A protein and the small-molecule ligand that binds it are described below.
Small molecule (SMILES): OCc1ccc(-n2cnc3ccccc32)cc1

Sequence of chain 1.A:
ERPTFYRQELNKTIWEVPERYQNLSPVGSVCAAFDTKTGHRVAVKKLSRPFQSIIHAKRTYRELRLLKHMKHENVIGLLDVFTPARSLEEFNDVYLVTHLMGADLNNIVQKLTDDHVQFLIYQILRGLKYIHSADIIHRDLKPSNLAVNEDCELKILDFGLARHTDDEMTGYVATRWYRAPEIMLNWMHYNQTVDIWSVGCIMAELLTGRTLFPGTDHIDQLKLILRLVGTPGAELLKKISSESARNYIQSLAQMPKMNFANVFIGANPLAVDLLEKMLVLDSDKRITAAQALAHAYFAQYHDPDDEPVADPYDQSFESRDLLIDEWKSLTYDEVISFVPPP

Binding-site contacts:
Ligand atom C13 contacts residue ILE84 of chain 1.A at 4.2 Å (hydrophobic).
Ligand atom C16 contacts residue LYS53 of chain 1.A at 4.4 Å.
Ligand atom C16 contacts residue LEU75 of chain 1.A at 3.9 Å (hydrophobic).
Ligand atom C16 contacts residue LEU104 of chain 1.A at 4.4 Å (hydrophobic).
Ligand atom O17 contacts residue LYS53 of chain 1.A at 3.6 Å.
Ligand atom C14 contacts residue ILE84 of chain 1.A at 4.1 Å (hydrophobic).
Ligand atom C12 contacts residue LYS53 of chain 1.A at 4.3 Å.
Ligand atom C03 contacts residue VAL38 of chain 1.A at 4.0 Å (hydrophobic).
Ligand atom C08 contacts residue THR106 of chain 1.A at 3.4 Å.
Ligand atom N07 contacts residue LEU108 of chain 1.A at 4.0 Å.
Ligand atom N07 contacts residue THR106 of chain 1.A at 4.4 Å.
Ligand atom C06 contacts residue MET109 of chain 1.A at 3.5 Å (hydrophobic).
Ligand atom C10 contacts residue THR106 of chain 1.A at 4.0 Å.
Ligand atom C06 contacts residue LEU108 of chain 1.A at 4.0 Å (hydrophobic).
Ligand atom C11 contacts residue ALA51 of chain 1.A at 4.2 Å (hydrophobic).
Ligand atom C01 contacts residue VAL30 of chain 1.A at 3.9 Å (hydrophobic).
Ligand atom N09 contacts residue THR106 of chain 1.A at 4.1 Å.
Ligand atom O17 contacts residue LEU104 of chain 1.A at 4.4 Å.
Ligand atom C02 contacts residue VAL38 of chain 1.A at 4.1 Å (hydrophobic).
Ligand atom C12 contacts residue THR106 of chain 1.A at 3.9 Å.
Ligand atom C04 contacts residue VAL38 of chain 1.A at 4.3 Å (hydrophobic).
Ligand atom C15 contacts residue ASP168 of chain 1.A at 4.3 Å.
Ligand atom C08 contacts residue MET109 of chain 1.A at 4.0 Å (hydrophobic).
Ligand atom C15 contacts residue ILE84 of chain 1.A at 4.2 Å (hydrophobic).
Ligand atom C05 contacts residue ALA51 of chain 1.A at 3.9 Å (hydrophobic).
Ligand atom C05 contacts residue LEU108 of chain 1.A at 4.3 Å (hydrophobic).
Ligand atom O17 contacts residue GLU71 of chain 1.A at 2.6 Å (salt-bridge).
Ligand atom C16 contacts residue GLU71 of chain 1.A at 3.4 Å.
Ligand atom N07 contacts residue HIS107 of chain 1.A at 3.8 Å.
Ligand atom C05 contacts residue MET109 of chain 1.A at 4.0 Å (hydrophobic).
Ligand atom C04 contacts residue ALA51 of chain 1.A at 4.1 Å (hydrophobic).
Ligand atom N07 contacts residue MET109 of chain 1.A at 3.0 Å (h-bond).
Ligand atom N09 contacts residue ALA51 of chain 1.A at 3.9 Å.
Ligand atom C11 contacts residue THR106 of chain 1.A at 3.4 Å.
Ligand atom C14 contacts residue ASP168 of chain 1.A at 3.8 Å.
Ligand atom N07 contacts residue ALA51 of chain 1.A at 3.6 Å.
Ligand atom C08 contacts residue ALA51 of chain 1.A at 3.5 Å (hydrophobic).
Ligand atom C08 contacts residue HIS107 of chain 1.A at 3.6 Å.
Ligand atom C13 contacts residue LYS53 of chain 1.A at 4.4 Å.
Ligand atom C02 contacts residue VAL30 of chain 1.A at 4.3 Å (hydrophobic).